Binding-site contacts:
Ligand atom O66 contacts residue GLY163 of chain 2.A at 3.2 Å.
Ligand atom O66 contacts residue GLY164 of chain 2.A at 3.4 Å (h-bond).
Ligand atom C11 contacts residue ARG39 of chain 2.A at 3.7 Å.
Ligand atom C63 contacts residue CYS147 of chain 2.A at 1.8 Å (hydrophobic).
Ligand atom C9 contacts residue LEU127 of chain 2.A at 3.2 Å (hydrophobic).
Ligand atom C65 contacts residue GLY163 of chain 2.A at 3.6 Å.
Ligand atom O19 contacts residue LEU127 of chain 2.A at 3.7 Å.
Ligand atom N21 contacts residue GLY164 of chain 2.A at 3.0 Å (h-bond).
Ligand atom C7 contacts residue GLU71 of chain 2.A at 3.5 Å.
Ligand atom N49 contacts residue VAL162 of chain 2.A at 3.2 Å (h-bond).
Ligand atom C2 contacts residue LEU125 of chain 2.A at 3.5 Å (hydrophobic).
Ligand atom C82 contacts residue HIS40 of chain 2.A at 3.1 Å.
Ligand atom O35 contacts residue GLY164 of chain 2.A at 3.0 Å (h-bond).
Ligand atom O88 contacts residue ALA144 of chain 2.A at 3.3 Å.
Ligand atom C9 contacts residue ARG39 of chain 2.A at 3.5 Å.
Ligand atom O66 contacts residue THR142 of chain 2.A at 3.5 Å.
Ligand atom C25 contacts residue GLY164 of chain 2.A at 3.7 Å.
Ligand atom O66 contacts residue HIS161 of chain 2.A at 2.9 Å (h-bond).
Ligand atom O88 contacts residue GLY145 of chain 2.A at 3.0 Å (h-bond).
Ligand atom C7 contacts residue LEU127 of chain 2.A at 3.6 Å (hydrophobic).
Ligand atom C59 contacts residue CYS147 of chain 2.A at 3.2 Å (hydrophobic).
Ligand atom C61 contacts residue GLY164 of chain 2.A at 3.6 Å.
Ligand atom C57 contacts residue CYS147 of chain 2.A at 2.8 Å (hydrophobic).
Ligand atom C17 contacts residue LEU127 of chain 2.A at 3.7 Å (hydrophobic).
Ligand atom N69 contacts residue THR142 of chain 2.A at 3.0 Å (h-bond).
Ligand atom C53 contacts residue HIS40 of chain 2.A at 3.5 Å.
Ligand atom C17 contacts residue GLY128 of chain 2.A at 3.7 Å.
Ligand atom C82 contacts residue CYS147 of chain 2.A at 2.8 Å (hydrophobic).
Ligand atom C1 contacts residue PHE170 of chain 2.A at 3.8 Å (hydrophobic).
Ligand atom C13 contacts residue TYR126 of chain 2.A at 3.6 Å (hydrophobic).
Ligand atom N49 contacts residue GLY163 of chain 2.A at 3.8 Å.
Ligand atom O19 contacts residue GLY128 of chain 2.A at 2.6 Å (h-bond).
Ligand atom N69 contacts residue GLY164 of chain 2.A at 3.6 Å.
Ligand atom C6 contacts residue ASN165 of chain 2.A at 3.4 Å.
Ligand atom O35 contacts residue GLY163 of chain 2.A at 3.1 Å.
Ligand atom C37 contacts residue VAL162 of chain 2.A at 3.5 Å (hydrophobic).
Ligand atom C65 contacts residue GLY164 of chain 2.A at 3.3 Å.
Ligand atom N49 contacts residue CYS147 of chain 2.A at 3.0 Å (h-bond).
Ligand atom N69 contacts residue ARG143 of chain 2.A at 3.7 Å.
Ligand atom C71 contacts residue GLY164 of chain 2.A at 3.8 Å.

Sequence of chain 2.A:
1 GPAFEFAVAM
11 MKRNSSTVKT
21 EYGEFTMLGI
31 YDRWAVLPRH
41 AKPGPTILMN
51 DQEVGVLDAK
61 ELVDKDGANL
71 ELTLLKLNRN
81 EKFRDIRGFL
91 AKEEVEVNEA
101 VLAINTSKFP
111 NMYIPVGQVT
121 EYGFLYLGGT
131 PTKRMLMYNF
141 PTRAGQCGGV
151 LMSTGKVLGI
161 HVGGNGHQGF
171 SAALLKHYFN

A small-molecule ligand and the protein it binds are described below.
Small molecule (SMILES): CCOC(=O)CC[C@H](C[C@@H]1CCNC1=O)NC(=O)[C@H](Cc1ccccc1)NC(=O)[C@H](COC(C)(C)C)NC(=O)OCc1ccccc1